This small molecule binds to this protein.
Small molecule (SMILES): CC(=O)N[C@@H]1[C@@H](O)[C@H](O)[C@@H](CO)O[C@H]1O

Sequence of chain 1.A:
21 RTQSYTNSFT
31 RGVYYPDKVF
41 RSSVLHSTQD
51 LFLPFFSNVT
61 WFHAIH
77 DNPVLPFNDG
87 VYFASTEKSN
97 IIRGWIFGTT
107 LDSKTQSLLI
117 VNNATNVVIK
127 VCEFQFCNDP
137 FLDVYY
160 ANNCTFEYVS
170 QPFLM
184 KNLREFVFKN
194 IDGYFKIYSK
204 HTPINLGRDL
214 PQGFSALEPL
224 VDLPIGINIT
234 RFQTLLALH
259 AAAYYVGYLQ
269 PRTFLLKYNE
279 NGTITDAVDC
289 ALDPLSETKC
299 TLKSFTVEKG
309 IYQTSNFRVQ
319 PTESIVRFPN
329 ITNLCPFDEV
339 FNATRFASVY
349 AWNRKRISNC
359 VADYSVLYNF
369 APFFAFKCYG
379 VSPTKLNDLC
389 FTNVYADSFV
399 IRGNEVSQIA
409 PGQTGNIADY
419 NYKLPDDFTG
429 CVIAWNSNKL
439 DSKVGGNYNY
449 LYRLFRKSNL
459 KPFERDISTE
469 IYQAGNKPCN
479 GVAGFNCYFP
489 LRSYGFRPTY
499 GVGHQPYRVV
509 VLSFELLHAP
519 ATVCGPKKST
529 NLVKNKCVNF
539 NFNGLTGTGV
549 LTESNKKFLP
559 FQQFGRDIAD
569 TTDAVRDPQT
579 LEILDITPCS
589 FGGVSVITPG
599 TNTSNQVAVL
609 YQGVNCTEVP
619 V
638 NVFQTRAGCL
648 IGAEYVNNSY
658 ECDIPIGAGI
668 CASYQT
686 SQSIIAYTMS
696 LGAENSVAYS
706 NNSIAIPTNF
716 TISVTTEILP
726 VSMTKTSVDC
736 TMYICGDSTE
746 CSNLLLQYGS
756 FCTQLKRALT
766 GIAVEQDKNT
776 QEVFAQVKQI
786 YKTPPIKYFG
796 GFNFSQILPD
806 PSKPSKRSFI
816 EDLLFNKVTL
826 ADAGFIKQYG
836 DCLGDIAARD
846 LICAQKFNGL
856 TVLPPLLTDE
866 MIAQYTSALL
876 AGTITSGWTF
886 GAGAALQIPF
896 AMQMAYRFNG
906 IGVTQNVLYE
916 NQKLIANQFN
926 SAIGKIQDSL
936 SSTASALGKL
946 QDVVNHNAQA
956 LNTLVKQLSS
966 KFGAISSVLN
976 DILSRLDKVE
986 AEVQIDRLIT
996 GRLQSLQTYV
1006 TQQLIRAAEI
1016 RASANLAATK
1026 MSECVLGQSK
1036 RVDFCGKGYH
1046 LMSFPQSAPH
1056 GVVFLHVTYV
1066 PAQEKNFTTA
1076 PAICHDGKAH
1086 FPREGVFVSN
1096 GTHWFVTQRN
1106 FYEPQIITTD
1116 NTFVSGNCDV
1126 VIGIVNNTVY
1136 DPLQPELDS

Sequence of chain 1.C:
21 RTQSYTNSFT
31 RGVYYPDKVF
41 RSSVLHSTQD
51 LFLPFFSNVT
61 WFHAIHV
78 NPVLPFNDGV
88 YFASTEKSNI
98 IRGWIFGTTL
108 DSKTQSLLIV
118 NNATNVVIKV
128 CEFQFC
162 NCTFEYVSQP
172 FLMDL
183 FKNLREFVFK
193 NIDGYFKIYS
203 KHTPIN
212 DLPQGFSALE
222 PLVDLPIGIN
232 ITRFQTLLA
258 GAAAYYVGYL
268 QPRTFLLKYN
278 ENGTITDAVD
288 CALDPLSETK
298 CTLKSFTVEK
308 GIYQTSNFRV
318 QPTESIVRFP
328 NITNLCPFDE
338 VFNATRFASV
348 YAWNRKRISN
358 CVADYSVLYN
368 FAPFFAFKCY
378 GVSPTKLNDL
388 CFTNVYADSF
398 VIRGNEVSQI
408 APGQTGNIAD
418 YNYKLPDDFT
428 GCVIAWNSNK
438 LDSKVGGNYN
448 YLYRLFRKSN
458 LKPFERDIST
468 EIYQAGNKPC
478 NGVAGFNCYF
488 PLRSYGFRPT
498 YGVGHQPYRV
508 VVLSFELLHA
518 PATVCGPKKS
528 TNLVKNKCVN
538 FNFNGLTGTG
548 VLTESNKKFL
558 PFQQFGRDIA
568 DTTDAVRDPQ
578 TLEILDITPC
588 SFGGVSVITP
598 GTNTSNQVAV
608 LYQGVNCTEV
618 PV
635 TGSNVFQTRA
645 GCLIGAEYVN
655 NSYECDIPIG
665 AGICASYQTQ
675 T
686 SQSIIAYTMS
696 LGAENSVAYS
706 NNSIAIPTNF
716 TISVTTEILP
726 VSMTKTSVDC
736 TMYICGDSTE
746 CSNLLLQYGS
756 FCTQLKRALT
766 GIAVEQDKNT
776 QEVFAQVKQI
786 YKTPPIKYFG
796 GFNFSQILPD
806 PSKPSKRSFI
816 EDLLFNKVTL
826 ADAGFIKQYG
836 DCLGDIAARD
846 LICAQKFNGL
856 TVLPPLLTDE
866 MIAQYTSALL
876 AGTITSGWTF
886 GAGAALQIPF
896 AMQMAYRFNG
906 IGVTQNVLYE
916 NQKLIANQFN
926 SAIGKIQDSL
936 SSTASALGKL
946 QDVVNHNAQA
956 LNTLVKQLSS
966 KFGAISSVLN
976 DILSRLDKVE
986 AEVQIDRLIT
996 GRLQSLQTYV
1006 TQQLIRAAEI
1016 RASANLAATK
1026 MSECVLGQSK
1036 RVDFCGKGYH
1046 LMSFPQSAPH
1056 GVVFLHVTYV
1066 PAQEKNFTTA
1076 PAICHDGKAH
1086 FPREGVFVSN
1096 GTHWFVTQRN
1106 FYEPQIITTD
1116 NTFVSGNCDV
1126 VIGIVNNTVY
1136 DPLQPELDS

Binding-site contacts:
Ligand atom C8 contacts residue GLN892 of chain 1.A at 4.5 Å.
Ligand atom O5 contacts residue ASN1071 of chain 1.C at 2.4 Å (h-bond).
Ligand atom C1 contacts residue ASN1071 of chain 1.C at 1.4 Å.
Ligand atom O4 contacts residue ALA703 of chain 1.C at 3.4 Å.
Ligand atom C4 contacts residue ASN1071 of chain 1.C at 4.2 Å.
Ligand atom O7 contacts residue ASN1071 of chain 1.C at 3.4 Å.
Ligand atom C4 contacts residue ALA703 of chain 1.C at 4.3 Å (hydrophobic).
Ligand atom C5 contacts residue ALA703 of chain 1.C at 4.4 Å (hydrophobic).
Ligand atom C3 contacts residue ALA703 of chain 1.C at 4.4 Å (hydrophobic).
Ligand atom C5 contacts residue ASN1071 of chain 1.C at 3.7 Å.
Ligand atom C8 contacts residue ASN1071 of chain 1.C at 4.0 Å.
Ligand atom C2 contacts residue ASN1071 of chain 1.C at 2.4 Å.
Ligand atom N2 contacts residue ASN1071 of chain 1.C at 2.9 Å (h-bond).
Ligand atom O7 contacts residue GLN892 of chain 1.A at 2.5 Å (h-bond).
Ligand atom C7 contacts residue GLN892 of chain 1.A at 3.7 Å.
Ligand atom C3 contacts residue ASN1071 of chain 1.C at 3.8 Å.
Ligand atom C7 contacts residue ASN1071 of chain 1.C at 3.5 Å.